The protein below binds the small molecule below.
Small molecule (SMILES): C[C@@H]1CN([C@@H]2O[C@H](CO[P](=O)(O)O[C@H]3[C@@H](O)[C@H](n4cnc5c(N)ncnc54)O[C@@H]3CO[P](=O)(O)O[C@H]3[C@@H](O)[C@H](n4cnc5c(N)ncnc54)O[C@@H]3CO[P](=O)(O)O[C@H]3[C@@H](O)[C@H](n4cnc5c(N)ncnc54)O[C@@H]3CO)[C@@H](O[P](=O)(O)OC[C@H]3O[C@@H](n4ccc(=O)[nH]c4=O)[C@H](O)[C@@H]3O[P](=O)(O)OC[C@H]3O[C@@H](n4ccc(N)nc4=O)[C@H](O)[C@@H]3O[P](=O)(O)OC[C@H]3O[C@@H](n4ccc(N)nc4=O)[C@H](O)[C@@H]3O[P](=O)(O)OC[C@H]3O[C@@H](n4ccc(=O)[nH]c4=O)[C@H](O)[C@@H]3O)[C@H]2O)C(=O)NC1=O

Sequence of chain 1.A:
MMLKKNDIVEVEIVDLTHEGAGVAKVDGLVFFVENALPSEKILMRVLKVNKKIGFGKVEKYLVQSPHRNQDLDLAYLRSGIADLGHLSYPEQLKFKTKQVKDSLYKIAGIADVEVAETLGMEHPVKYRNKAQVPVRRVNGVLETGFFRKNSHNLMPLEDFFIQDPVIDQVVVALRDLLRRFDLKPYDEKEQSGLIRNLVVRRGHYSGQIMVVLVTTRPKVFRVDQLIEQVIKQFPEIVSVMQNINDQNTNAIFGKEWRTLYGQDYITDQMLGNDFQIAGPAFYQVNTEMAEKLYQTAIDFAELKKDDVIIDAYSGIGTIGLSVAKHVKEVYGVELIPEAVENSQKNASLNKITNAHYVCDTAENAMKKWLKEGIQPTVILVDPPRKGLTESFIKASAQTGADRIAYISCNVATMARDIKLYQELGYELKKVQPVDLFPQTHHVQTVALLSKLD

Binding-site contacts:
Ligand atom OP1 contacts residue ASN150 of chain 1.A at 2.7 Å (h-bond).
Ligand atom N3 contacts residue ILE252 of chain 1.A at 3.1 Å.
Ligand atom P contacts residue HIS442 of chain 1.A at 3.3 Å.
Ligand atom C4 contacts residue ARG128 of chain 1.A at 3.3 Å.
Ligand atom O2 contacts residue ASN150 of chain 1.A at 3.0 Å (h-bond).
Ligand atom O2' contacts residue HIS152 of chain 1.A at 3.1 Å (h-bond).
Ligand atom C4 contacts residue GLN444 of chain 1.A at 3.2 Å.
Ligand atom C5 contacts residue ASN250 of chain 1.A at 3.3 Å.
Ligand atom O4 contacts residue GLN444 of chain 1.A at 2.7 Å (h-bond).
Ligand atom O2' contacts residue ARG385 of chain 1.A at 3.3 Å (salt-bridge).
Ligand atom O2' contacts residue PHE147 of chain 1.A at 2.5 Å (h-bond).
Ligand atom O3' contacts residue HIS442 of chain 1.A at 2.9 Å (h-bond).
Ligand atom C5 contacts residue CYS409 of chain 1.A at 2.7 Å (hydrophobic).
Ligand atom O2' contacts residue ILE81 of chain 1.A at 2.7 Å (h-bond).
Ligand atom OP2 contacts residue HIS152 of chain 1.A at 3.1 Å (h-bond).
Ligand atom O4' contacts residue GLY80 of chain 1.A at 3.2 Å (h-bond).
Ligand atom O3' contacts residue HIS152 of chain 1.A at 2.8 Å (h-bond).
Ligand atom N1 contacts residue CYS409 of chain 1.A at 2.5 Å (h-bond).
Ligand atom N3 contacts residue GLN444 of chain 1.A at 3.0 Å (h-bond).
Ligand atom OP2 contacts residue ARG128 of chain 1.A at 2.8 Å (salt-bridge).
Ligand atom O4 contacts residue GLN132 of chain 1.A at 2.9 Å (h-bond).
Ligand atom O2 contacts residue GLN132 of chain 1.A at 2.9 Å (h-bond).
Ligand atom C5 contacts residue ARG128 of chain 1.A at 3.1 Å.
Ligand atom C2 contacts residue ASN150 of chain 1.A at 3.2 Å.
Ligand atom N7 contacts residue ASN250 of chain 1.A at 2.5 Å (h-bond).
Ligand atom OP1 contacts residue HIS442 of chain 1.A at 2.8 Å (h-bond).
Ligand atom C1' contacts residue CYS409 of chain 1.A at 3.1 Å (hydrophobic).
Ligand atom O2 contacts residue PHE146 of chain 1.A at 3.3 Å.
Ligand atom C4' contacts residue GLY80 of chain 1.A at 3.3 Å.
Ligand atom O2' contacts residue ARG148 of chain 1.A at 3.3 Å.
Ligand atom O4 contacts residue GLN284 of chain 1.A at 3.0 Å (h-bond).
Ligand atom O2 contacts residue PHE282 of chain 1.A at 3.4 Å.
Ligand atom OP2 contacts residue ARG385 of chain 1.A at 3.3 Å (salt-bridge).
Ligand atom O4 contacts residue ASP382 of chain 1.A at 2.7 Å (salt-bridge).
Ligand atom N4 contacts residue GLN132 of chain 1.A at 2.8 Å (h-bond).
Ligand atom O2 contacts residue PHE147 of chain 1.A at 2.9 Å (h-bond).
Ligand atom N3 contacts residue GLN284 of chain 1.A at 3.3 Å (h-bond).
Ligand atom OP1 contacts residue ASN250 of chain 1.A at 2.8 Å (h-bond).
Ligand atom O2P contacts residue LYS130 of chain 1.A at 3.4 Å (salt-bridge).
Ligand atom C6 contacts residue CYS409 of chain 1.A at 1.6 Å (hydrophobic).